This protein binds this small molecule.
Small molecule (SMILES): CC(=O)N[C@@H]1[C@@H](O)[C@H](O)[C@@H](CO)O[C@H]1O

Sequence of chain 1.B:
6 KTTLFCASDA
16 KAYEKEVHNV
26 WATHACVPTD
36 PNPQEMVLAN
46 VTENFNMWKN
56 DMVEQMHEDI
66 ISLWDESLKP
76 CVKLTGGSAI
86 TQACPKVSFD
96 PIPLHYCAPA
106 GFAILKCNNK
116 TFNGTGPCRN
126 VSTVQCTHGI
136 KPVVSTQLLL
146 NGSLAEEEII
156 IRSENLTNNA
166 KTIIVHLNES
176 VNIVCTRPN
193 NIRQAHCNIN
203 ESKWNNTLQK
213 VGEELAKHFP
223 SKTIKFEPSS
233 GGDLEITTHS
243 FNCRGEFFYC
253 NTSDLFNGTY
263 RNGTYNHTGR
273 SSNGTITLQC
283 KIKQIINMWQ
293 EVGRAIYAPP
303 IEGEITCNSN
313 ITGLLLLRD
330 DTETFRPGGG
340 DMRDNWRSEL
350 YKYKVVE

Binding-site contacts:
Ligand atom O6 contacts residue THR120 of chain 1.B at 3.6 Å.
Ligand atom C7 contacts residue HIS220 of chain 1.B at 4.1 Å.
Ligand atom O6 contacts residue PRO122 of chain 1.B at 3.8 Å.
Ligand atom O6 contacts residue GLY121 of chain 1.B at 4.2 Å.
Ligand atom C8 contacts residue LEU161 of chain 1.B at 3.2 Å (hydrophobic).
Ligand atom O7 contacts residue ASN118 of chain 1.B at 3.2 Å (h-bond).
Ligand atom C4 contacts residue ASN118 of chain 1.B at 4.4 Å.
Ligand atom C6 contacts residue THR120 of chain 1.B at 4.5 Å.
Ligand atom C7 contacts residue LEU161 of chain 1.B at 4.1 Å (hydrophobic).
Ligand atom C8 contacts residue SER158 of chain 1.B at 4.0 Å.
Ligand atom C1 contacts residue THR120 of chain 1.B at 3.6 Å.
Ligand atom O7 contacts residue LEU161 of chain 1.B at 4.2 Å.
Ligand atom C8 contacts residue ILE156 of chain 1.B at 4.4 Å (hydrophobic).
Ligand atom C5 contacts residue ASN118 of chain 1.B at 4.0 Å.
Ligand atom C1 contacts residue ASN118 of chain 1.B at 2.3 Å.
Ligand atom O7 contacts residue ILE156 of chain 1.B at 4.0 Å.
Ligand atom C2 contacts residue ASN118 of chain 1.B at 2.8 Å.
Ligand atom C3 contacts residue ASN118 of chain 1.B at 4.1 Å.
Ligand atom C5 contacts residue THR120 of chain 1.B at 4.0 Å.
Ligand atom C7 contacts residue ASN118 of chain 1.B at 3.5 Å.
Ligand atom O5 contacts residue ASN118 of chain 1.B at 2.6 Å (h-bond).
Ligand atom C8 contacts residue HIS220 of chain 1.B at 4.4 Å.
Ligand atom O5 contacts residue THR120 of chain 1.B at 3.5 Å (h-bond).
Ligand atom N2 contacts residue ASN118 of chain 1.B at 3.4 Å (h-bond).
Ligand atom O7 contacts residue HIS220 of chain 1.B at 3.0 Å (h-bond).
Ligand atom C7 contacts residue ILE156 of chain 1.B at 4.4 Å (hydrophobic).